Binding-site contacts:
Ligand atom C2 contacts residue THR156 of chain 1.C at 4.2 Å.
Ligand atom N2 contacts residue THR156 of chain 1.C at 3.6 Å (h-bond).
Ligand atom C7 contacts residue ASN154 of chain 1.C at 3.3 Å.
Ligand atom C2 contacts residue ASN154 of chain 1.C at 3.5 Å.
Ligand atom C8 contacts residue THR156 of chain 1.C at 4.0 Å.
Ligand atom O6 contacts residue MET151 of chain 1.C at 3.4 Å.
Ligand atom O7 contacts residue ASN154 of chain 1.C at 2.6 Å (h-bond).
Ligand atom C8 contacts residue ASN154 of chain 1.C at 3.6 Å.
Ligand atom O5 contacts residue ASN154 of chain 1.C at 4.0 Å.
Ligand atom C6 contacts residue MET151 of chain 1.C at 4.5 Å (hydrophobic).
Ligand atom C1 contacts residue ASN154 of chain 1.C at 3.4 Å.
Ligand atom C7 contacts residue THR156 of chain 1.C at 3.9 Å.
Ligand atom C1 contacts residue THR156 of chain 1.C at 3.6 Å.
Ligand atom N2 contacts residue ASN154 of chain 1.C at 3.8 Å.

Sequence of chain 1.C:
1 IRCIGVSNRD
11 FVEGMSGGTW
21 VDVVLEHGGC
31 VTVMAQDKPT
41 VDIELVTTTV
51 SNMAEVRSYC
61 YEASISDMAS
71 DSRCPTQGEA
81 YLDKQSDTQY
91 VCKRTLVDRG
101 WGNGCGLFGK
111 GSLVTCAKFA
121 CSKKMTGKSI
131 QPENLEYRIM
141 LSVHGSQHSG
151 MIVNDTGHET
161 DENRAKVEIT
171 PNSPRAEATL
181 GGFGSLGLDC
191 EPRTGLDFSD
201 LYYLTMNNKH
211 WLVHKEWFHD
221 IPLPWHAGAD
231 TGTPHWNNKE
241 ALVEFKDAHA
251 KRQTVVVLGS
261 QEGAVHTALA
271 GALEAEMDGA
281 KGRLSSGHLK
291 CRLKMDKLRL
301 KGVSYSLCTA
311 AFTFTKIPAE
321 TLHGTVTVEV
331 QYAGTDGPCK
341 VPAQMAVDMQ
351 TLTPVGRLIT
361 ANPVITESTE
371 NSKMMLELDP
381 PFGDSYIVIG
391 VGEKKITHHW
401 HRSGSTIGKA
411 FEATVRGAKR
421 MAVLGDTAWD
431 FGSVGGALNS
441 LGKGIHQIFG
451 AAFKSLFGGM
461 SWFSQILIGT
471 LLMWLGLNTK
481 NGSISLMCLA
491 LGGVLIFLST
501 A

This small molecule binds to this protein.
Small molecule (SMILES): CC(=O)N[C@H]1[C@H](O[C@H]2[C@H](O)[C@@H](NC(C)=O)CO[C@@H]2CO)O[C@H](CO)[C@@H](O)[C@@H]1O